Sequence of chain 2.C:
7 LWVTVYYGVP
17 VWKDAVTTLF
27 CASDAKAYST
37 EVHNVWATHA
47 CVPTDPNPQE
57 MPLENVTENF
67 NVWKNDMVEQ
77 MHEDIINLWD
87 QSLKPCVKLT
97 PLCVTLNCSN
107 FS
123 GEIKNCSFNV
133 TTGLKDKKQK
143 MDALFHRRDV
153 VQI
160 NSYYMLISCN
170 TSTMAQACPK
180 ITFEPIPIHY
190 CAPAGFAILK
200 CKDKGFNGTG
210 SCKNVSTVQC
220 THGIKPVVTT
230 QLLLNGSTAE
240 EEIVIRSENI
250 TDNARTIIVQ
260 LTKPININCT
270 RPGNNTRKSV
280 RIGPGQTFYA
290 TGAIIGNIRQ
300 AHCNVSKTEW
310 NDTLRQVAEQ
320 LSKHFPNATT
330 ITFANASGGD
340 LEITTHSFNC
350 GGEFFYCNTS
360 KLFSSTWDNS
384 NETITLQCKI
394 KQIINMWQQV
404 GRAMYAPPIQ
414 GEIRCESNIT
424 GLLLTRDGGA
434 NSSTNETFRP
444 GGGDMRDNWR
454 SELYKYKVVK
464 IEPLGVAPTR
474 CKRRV

Binding-site contacts:
Ligand atom C6 contacts residue ASN160 of chain 2.C at 3.4 Å.
Ligand atom C5 contacts residue ASN103 of chain 2.C at 3.7 Å.
Ligand atom O7 contacts residue ASN103 of chain 2.C at 3.1 Å (h-bond).
Ligand atom O5 contacts residue ASN160 of chain 2.C at 4.2 Å.
Ligand atom C8 contacts residue NAG1 of chain 2.S at 4.0 Å.
Ligand atom C7 contacts residue TYR162 of chain 2.C at 3.8 Å (hydrophobic).
Ligand atom C1 contacts residue TYR162 of chain 2.C at 4.2 Å (hydrophobic).
Ligand atom N2 contacts residue ASN103 of chain 2.C at 2.9 Å (h-bond).
Ligand atom C3 contacts residue ASN103 of chain 2.C at 3.8 Å.
Ligand atom C2 contacts residue TYR162 of chain 2.C at 4.5 Å (hydrophobic).
Ligand atom N2 contacts residue TYR162 of chain 2.C at 3.3 Å (h-bond).
Ligand atom O5 contacts residue ASN103 of chain 2.C at 2.4 Å (h-bond).
Ligand atom C7 contacts residue NAG1 of chain 2.S at 4.3 Å.
Ligand atom C7 contacts residue ASN103 of chain 2.C at 3.2 Å.
Ligand atom C2 contacts residue ASN103 of chain 2.C at 2.5 Å.
Ligand atom O7 contacts residue NAG1 of chain 2.S at 3.6 Å.
Ligand atom C8 contacts residue TYR162 of chain 2.C at 3.3 Å (hydrophobic).
Ligand atom C5 contacts residue ASN160 of chain 2.C at 3.7 Å.
Ligand atom C4 contacts residue ASN103 of chain 2.C at 4.2 Å.
Ligand atom C8 contacts residue ASN103 of chain 2.C at 4.3 Å.
Ligand atom C1 contacts residue ASN103 of chain 2.C at 1.4 Å.

The small molecule below binds the protein below.
Small molecule (SMILES): CC(=O)N[C@@H]1[C@@H](O)[C@H](O)[C@@H](CO)O[C@H]1O